Binding-site contacts:
Ligand atom C8 contacts residue ASN351 of chain 1.E at 3.7 Å.
Ligand atom C2 contacts residue ASN351 of chain 1.E at 2.5 Å.
Ligand atom C1 contacts residue ASN351 of chain 1.E at 1.4 Å.
Ligand atom C1 contacts residue THR353 of chain 1.E at 3.6 Å.
Ligand atom C8 contacts residue MET338 of chain 1.E at 3.9 Å (hydrophobic).
Ligand atom C7 contacts residue ASN351 of chain 1.E at 3.4 Å.
Ligand atom C5 contacts residue THR353 of chain 1.E at 3.8 Å.
Ligand atom C4 contacts residue ASN351 of chain 1.E at 4.2 Å.
Ligand atom C3 contacts residue ASN351 of chain 1.E at 3.8 Å.
Ligand atom C5 contacts residue ASN351 of chain 1.E at 3.6 Å.
Ligand atom C6 contacts residue THR353 of chain 1.E at 4.2 Å.
Ligand atom O5 contacts residue ASN351 of chain 1.E at 2.3 Å (h-bond).
Ligand atom O5 contacts residue THR353 of chain 1.E at 3.3 Å.
Ligand atom C8 contacts residue LYS385 of chain 1.E at 3.8 Å.
Ligand atom O7 contacts residue ASN351 of chain 1.E at 3.7 Å.
Ligand atom N2 contacts residue ASN351 of chain 1.E at 3.0 Å (h-bond).

Sequence of chain 1.E:
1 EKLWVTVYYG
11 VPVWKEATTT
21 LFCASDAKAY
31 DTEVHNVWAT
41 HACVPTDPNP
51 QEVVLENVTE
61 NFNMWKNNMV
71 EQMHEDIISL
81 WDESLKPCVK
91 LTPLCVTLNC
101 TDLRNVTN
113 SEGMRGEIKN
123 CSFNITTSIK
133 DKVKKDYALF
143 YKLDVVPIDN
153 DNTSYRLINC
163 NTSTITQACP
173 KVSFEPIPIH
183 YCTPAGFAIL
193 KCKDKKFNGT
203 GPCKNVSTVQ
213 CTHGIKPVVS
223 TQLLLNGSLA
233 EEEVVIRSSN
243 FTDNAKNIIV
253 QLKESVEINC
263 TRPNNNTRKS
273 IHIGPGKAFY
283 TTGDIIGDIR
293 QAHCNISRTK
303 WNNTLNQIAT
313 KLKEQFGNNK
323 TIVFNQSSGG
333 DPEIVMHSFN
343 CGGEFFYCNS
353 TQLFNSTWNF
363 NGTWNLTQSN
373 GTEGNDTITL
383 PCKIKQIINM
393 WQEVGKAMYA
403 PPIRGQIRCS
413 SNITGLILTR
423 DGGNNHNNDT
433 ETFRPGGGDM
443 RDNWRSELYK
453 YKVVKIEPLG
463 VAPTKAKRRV

This small molecule binds to this protein.
Small molecule (SMILES): CC(=O)N[C@H]1[C@H](O[C@H]2[C@H](O)[C@@H](NC(C)=O)CO[C@@H]2CO)O[C@H](CO)[C@@H](O[C@@H]2O[C@H](CO)[C@@H](O)[C@H](O[C@H]3O[C@H](CO)[C@@H](O)[C@H](O)[C@@H]3O)[C@@H]2O)[C@@H]1O